Binding-site contacts:
Ligand atom C24 contacts residue LYS52 of chain 2.B at 3.6 Å.
Ligand atom C36 contacts residue GLN49 of chain 2.B at 3.6 Å.
Ligand atom C21 contacts residue HIS50 of chain 2.B at 3.9 Å.
Ligand atom C30 contacts residue LYS52 of chain 2.B at 3.9 Å.
Ligand atom C31 contacts residue HIS50 of chain 2.B at 3.2 Å.
Ligand atom C42 contacts residue TRP64 of chain 2.B at 3.6 Å (hydrophobic).
Ligand atom C21 contacts residue LYS52 of chain 2.B at 3.6 Å.
Ligand atom N44 contacts residue LEU63 of chain 2.B at 2.9 Å (h-bond).
Ligand atom C30 contacts residue ALA58 of chain 1.C at 3.3 Å (hydrophobic).
Ligand atom C43 contacts residue LYS52 of chain 2.B at 3.6 Å.
Ligand atom N33 contacts residue HIS50 of chain 2.B at 2.9 Å (h-bond).
Ligand atom C29 contacts residue LYS52 of chain 2.B at 3.5 Å.
Ligand atom C20 contacts residue HIS50 of chain 2.B at 3.5 Å.
Ligand atom C23 contacts residue HIS50 of chain 2.B at 3.5 Å.
Ligand atom C10 contacts residue LEU54 of chain 2.B at 3.6 Å (hydrophobic).
Ligand atom C32 contacts residue HIS50 of chain 2.B at 3.5 Å.
Ligand atom C41 contacts residue TRP64 of chain 2.B at 3.3 Å (hydrophobic).
Ligand atom C22 contacts residue LYS52 of chain 2.B at 3.7 Å.
Ligand atom O45 contacts residue PHE51 of chain 2.B at 3.4 Å.
Ligand atom C22 contacts residue PHE51 of chain 2.B at 3.8 Å (hydrophobic).
Ligand atom C35 contacts residue HIS50 of chain 2.B at 3.2 Å.
Ligand atom C14 contacts residue EDO1 of chain 1.W at 3.9 Å.
Ligand atom C19 contacts residue LYS52 of chain 2.B at 3.9 Å.
Ligand atom C43 contacts residue LEU63 of chain 2.B at 3.6 Å (hydrophobic).
Ligand atom C15 contacts residue EDO1 of chain 1.W at 3.9 Å.
Ligand atom C25 contacts residue LYS52 of chain 2.B at 3.9 Å.
Ligand atom O45 contacts residue LYS52 of chain 2.B at 3.0 Å (salt-bridge).
Ligand atom N46 contacts residue TRP64 of chain 2.B at 3.7 Å.
Ligand atom C17 contacts residue GLY59 of chain 1.C at 3.9 Å.
Ligand atom C35 contacts residue PHE51 of chain 2.B at 3.7 Å (hydrophobic).
Ligand atom N44 contacts residue LYS52 of chain 2.B at 2.5 Å (salt-bridge).
Ligand atom C42 contacts residue LEU63 of chain 2.B at 3.4 Å (hydrophobic).
Ligand atom C18 contacts residue LYS52 of chain 2.B at 3.5 Å.
Ligand atom C22 contacts residue HIS50 of chain 2.B at 3.4 Å.
Ligand atom C15 contacts residue ARG55 of chain 1.C at 3.9 Å.
Ligand atom C34 contacts residue HIS50 of chain 2.B at 3.9 Å.
Ligand atom C04 contacts residue GLY57 of chain 1.C at 3.3 Å.
Ligand atom O28 contacts residue SER39 of chain 2.B at 3.2 Å (h-bond).
Ligand atom C11 contacts residue LEU54 of chain 2.B at 3.8 Å (hydrophobic).
Ligand atom C19 contacts residue ALA58 of chain 1.C at 3.8 Å (hydrophobic).

Sequence of chain 2.B:
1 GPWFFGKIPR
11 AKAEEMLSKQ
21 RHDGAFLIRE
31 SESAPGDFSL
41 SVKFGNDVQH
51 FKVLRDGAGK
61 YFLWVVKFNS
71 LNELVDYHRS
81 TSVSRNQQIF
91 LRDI

Sequence of chain 1.C:
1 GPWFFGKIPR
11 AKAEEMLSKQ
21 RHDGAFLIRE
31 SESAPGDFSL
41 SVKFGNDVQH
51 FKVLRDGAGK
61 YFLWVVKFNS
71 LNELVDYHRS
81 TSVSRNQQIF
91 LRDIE

This protein binds this small molecule.
Small molecule (SMILES): NC(=O)C[C@@H]1NC(=O)C2(CCCCC2)NC(=O)C[C@@H](c2ccc(CC(=O)O)cc2)/C=C/C[C@@H](Cc2cccc3ccccc23)CNC1=O